Binding-site contacts:
Ligand atom O3 contacts residue GLU190 of chain 2.A at 2.9 Å (salt-bridge).
Ligand atom O6 contacts residue GLU53 of chain 1.G at 3.4 Å (salt-bridge).
Ligand atom C contacts residue MG1 of chain 2.J at 2.9 Å.
Ligand atom O2 contacts residue THR159 of chain 2.A at 2.9 Å (h-bond).
Ligand atom O3 contacts residue HIS280 of chain 2.A at 3.0 Å (h-bond).
Ligand atom O4P contacts residue ARG281 of chain 2.A at 2.9 Å (salt-bridge).
Ligand atom O2 contacts residue ASP189 of chain 2.A at 3.4 Å (salt-bridge).
Ligand atom O1P contacts residue TRP59 of chain 1.G at 3.3 Å.
Ligand atom O5 contacts residue LEU321 of chain 2.A at 3.3 Å.
Ligand atom O2P contacts residue GLY390 of chain 2.A at 2.8 Å (h-bond).
Ligand atom O1 contacts residue LYS161 of chain 2.A at 3.1 Å (salt-bridge).
Ligand atom O4 contacts residue GLY366 of chain 2.A at 3.2 Å.
Ligand atom O2 contacts residue MG1 of chain 2.J at 2.4 Å.
Ligand atom O7 contacts residue GLU190 of chain 2.A at 3.1 Å (salt-bridge).
Ligand atom O2 contacts residue KCX187 of chain 2.A at 3.3 Å (h-bond).
Ligand atom O3 contacts residue ASN109 of chain 1.G at 3.6 Å (h-bond).
Ligand atom O5P contacts residue HIS313 of chain 2.A at 2.7 Å (h-bond).
Ligand atom O4 contacts residue SER365 of chain 2.A at 2.9 Å (h-bond).
Ligand atom O7 contacts residue LYS161 of chain 2.A at 3.5 Å (salt-bridge).
Ligand atom O1P contacts residue GLY366 of chain 2.A at 3.5 Å.
Ligand atom O2 contacts residue LYS161 of chain 2.A at 2.9 Å (salt-bridge).
Ligand atom O7 contacts residue MG1 of chain 2.J at 2.1 Å.
Ligand atom O2P contacts residue THR58 of chain 1.G at 2.6 Å (h-bond).
Ligand atom O7 contacts residue ASP189 of chain 2.A at 3.0 Å (salt-bridge).
Ligand atom O1P contacts residue LYS320 of chain 2.A at 2.9 Å (salt-bridge).
Ligand atom C contacts residue LYS161 of chain 2.A at 3.5 Å.
Ligand atom O3 contacts residue KCX187 of chain 2.A at 2.5 Å (h-bond).
Ligand atom P1 contacts residue THR58 of chain 1.G at 3.5 Å.
Ligand atom C3 contacts residue MG1 of chain 2.J at 3.0 Å.
Ligand atom O1P contacts residue GLY367 of chain 2.A at 2.8 Å (h-bond).
Ligand atom O7 contacts residue ASN109 of chain 1.G at 3.0 Å (h-bond).
Ligand atom O6 contacts residue LYS320 of chain 2.A at 3.0 Å (salt-bridge).
Ligand atom O3 contacts residue MG1 of chain 2.J at 2.2 Å.
Ligand atom C2 contacts residue MG1 of chain 2.J at 2.9 Å.
Ligand atom O5P contacts residue SER365 of chain 2.A at 3.2 Å (h-bond).
Ligand atom O7 contacts residue LYS163 of chain 2.A at 2.9 Å (salt-bridge).
Ligand atom O2P contacts residue LYS161 of chain 2.A at 3.2 Å.
Ligand atom O6P contacts residue ARG281 of chain 2.A at 3.0 Å (salt-bridge).
Ligand atom C3 contacts residue KCX187 of chain 2.A at 3.0 Å.
Ligand atom O3P contacts residue GLY389 of chain 2.A at 3.0 Å (h-bond).

Sequence of chain 1.G:
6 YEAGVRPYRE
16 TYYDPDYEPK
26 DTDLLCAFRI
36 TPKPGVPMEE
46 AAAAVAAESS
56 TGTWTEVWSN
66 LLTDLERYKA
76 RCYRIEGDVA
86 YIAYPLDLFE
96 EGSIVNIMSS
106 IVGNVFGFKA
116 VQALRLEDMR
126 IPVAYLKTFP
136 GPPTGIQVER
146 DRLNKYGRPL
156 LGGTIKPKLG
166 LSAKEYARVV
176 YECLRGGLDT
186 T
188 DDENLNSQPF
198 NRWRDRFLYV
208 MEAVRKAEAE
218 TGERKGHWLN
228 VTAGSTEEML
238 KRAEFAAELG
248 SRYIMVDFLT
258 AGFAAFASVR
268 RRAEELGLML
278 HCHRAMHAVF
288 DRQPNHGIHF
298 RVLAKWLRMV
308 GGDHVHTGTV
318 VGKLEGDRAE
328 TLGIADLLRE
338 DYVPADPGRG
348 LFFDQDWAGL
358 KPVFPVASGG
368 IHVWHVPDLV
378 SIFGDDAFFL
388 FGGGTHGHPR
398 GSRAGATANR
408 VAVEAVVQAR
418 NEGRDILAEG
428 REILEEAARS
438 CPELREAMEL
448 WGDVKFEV

Sequence of chain 2.A:
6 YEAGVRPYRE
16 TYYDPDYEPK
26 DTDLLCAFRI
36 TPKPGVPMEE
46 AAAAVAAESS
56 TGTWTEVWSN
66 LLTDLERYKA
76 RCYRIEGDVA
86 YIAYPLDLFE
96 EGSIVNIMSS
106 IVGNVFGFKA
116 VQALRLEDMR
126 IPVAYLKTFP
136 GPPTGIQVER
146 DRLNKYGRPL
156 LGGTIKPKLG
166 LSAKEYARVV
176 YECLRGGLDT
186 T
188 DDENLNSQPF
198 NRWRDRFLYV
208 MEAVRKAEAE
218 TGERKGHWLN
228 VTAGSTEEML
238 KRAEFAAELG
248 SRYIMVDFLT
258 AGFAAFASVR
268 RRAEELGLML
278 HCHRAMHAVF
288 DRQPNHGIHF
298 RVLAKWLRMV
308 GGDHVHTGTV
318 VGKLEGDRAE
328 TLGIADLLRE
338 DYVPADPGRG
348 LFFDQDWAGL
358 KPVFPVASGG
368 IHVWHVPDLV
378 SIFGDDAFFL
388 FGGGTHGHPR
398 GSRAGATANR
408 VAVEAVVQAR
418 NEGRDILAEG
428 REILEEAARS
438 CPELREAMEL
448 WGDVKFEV

This protein binds this small molecule.
Small molecule (SMILES): O=C(O)[C@@](O)(COP(=O)(O)O)[C@H](O)[C@H](O)COP(=O)(O)O